A protein and the small-molecule ligand that binds it are described below.
Small molecule (SMILES): CC(=O)N[C@H]1[C@H](O[C@H]2[C@H](O)[C@@H](NC(C)=O)CO[C@@H]2CO)O[C@H](CO)[C@@H](O)[C@@H]1O

Binding-site contacts:
Ligand atom O7 contacts residue ASN298 of chain 1.A at 3.7 Å.
Ligand atom C8 contacts residue SER336 of chain 1.A at 3.8 Å.
Ligand atom O7 contacts residue GLU296 of chain 1.A at 3.3 Å.
Ligand atom O5 contacts residue ASN298 of chain 1.A at 2.4 Å (h-bond).
Ligand atom C4 contacts residue ASN298 of chain 1.A at 4.3 Å.
Ligand atom C1 contacts residue ASN298 of chain 1.A at 1.4 Å.
Ligand atom C7 contacts residue ASN298 of chain 1.A at 3.5 Å.
Ligand atom C3 contacts residue ASN298 of chain 1.A at 3.8 Å.
Ligand atom C5 contacts residue GLU296 of chain 1.A at 4.0 Å.
Ligand atom C3 contacts residue GLU296 of chain 1.A at 4.3 Å.
Ligand atom C1 contacts residue GLU296 of chain 1.A at 4.2 Å.
Ligand atom N2 contacts residue ASN298 of chain 1.A at 2.9 Å (h-bond).
Ligand atom C5 contacts residue ASN298 of chain 1.A at 3.7 Å.
Ligand atom C2 contacts residue ASN298 of chain 1.A at 2.5 Å.
Ligand atom O5 contacts residue GLU296 of chain 1.A at 4.5 Å.
Ligand atom C8 contacts residue ILE335 of chain 1.A at 4.5 Å (hydrophobic).

Sequence of chain 1.A:
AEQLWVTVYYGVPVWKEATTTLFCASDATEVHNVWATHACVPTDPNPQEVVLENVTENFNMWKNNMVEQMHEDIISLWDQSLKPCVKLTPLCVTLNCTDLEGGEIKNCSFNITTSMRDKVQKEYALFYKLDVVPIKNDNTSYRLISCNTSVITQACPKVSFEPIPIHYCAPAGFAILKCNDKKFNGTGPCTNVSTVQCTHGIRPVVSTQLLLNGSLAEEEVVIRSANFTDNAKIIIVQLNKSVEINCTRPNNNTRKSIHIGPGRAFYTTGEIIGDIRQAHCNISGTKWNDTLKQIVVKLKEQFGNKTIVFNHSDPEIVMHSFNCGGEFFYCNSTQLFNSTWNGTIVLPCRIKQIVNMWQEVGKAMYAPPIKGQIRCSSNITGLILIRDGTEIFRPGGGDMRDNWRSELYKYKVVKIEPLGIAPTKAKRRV